Sequence of chain 1.D:
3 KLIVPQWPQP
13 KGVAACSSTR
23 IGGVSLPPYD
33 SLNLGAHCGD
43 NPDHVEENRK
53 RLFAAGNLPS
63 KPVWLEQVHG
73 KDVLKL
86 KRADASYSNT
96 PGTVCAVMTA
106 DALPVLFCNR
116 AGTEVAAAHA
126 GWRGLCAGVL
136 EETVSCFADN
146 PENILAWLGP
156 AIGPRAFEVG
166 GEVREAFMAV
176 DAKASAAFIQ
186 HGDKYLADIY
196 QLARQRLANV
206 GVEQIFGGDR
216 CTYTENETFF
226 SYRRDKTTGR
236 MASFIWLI

This small molecule binds to this protein.
Small molecule (SMILES): CC(=O)N[C@H]1[C@@H](O[P](=O)(O)O[P](=O)(O)OC[C@H]2O[C@@H](n3ccc(=O)[nH]c3=O)[C@H](O)[C@@H]2O)O[C@H](CO)[C@@H](O)[C@@H]1O[C@H](C)C(=O)O

Binding-site contacts:
Ligand atom C4U contacts residue ARG228 of chain 1.D at 3.7 Å.
Ligand atom O2E contacts residue ALA105 of chain 1.D at 2.8 Å (h-bond).
Ligand atom O1 contacts residue TYR227 of chain 1.D at 3.6 Å.
Ligand atom N3U contacts residue ARG228 of chain 1.D at 3.6 Å.
Ligand atom O2E contacts residue ASP106 of chain 1.D at 3.4 Å (salt-bridge).
Ligand atom O2E contacts residue ALA107 of chain 1.D at 2.8 Å (h-bond).
Ligand atom C5U contacts residue ARG228 of chain 1.D at 3.4 Å.
Ligand atom O4D contacts residue GLU163 of chain 1.D at 3.3 Å (salt-bridge).
Ligand atom C2U contacts residue GLU163 of chain 1.D at 3.6 Å.
Ligand atom O1B contacts residue ARG228 of chain 1.D at 3.1 Å (salt-bridge).
Ligand atom O2U contacts residue GLU163 of chain 1.D at 3.5 Å (salt-bridge).
Ligand atom O4U contacts residue ARG228 of chain 1.D at 3.7 Å.
Ligand atom C6U contacts residue ARG228 of chain 1.D at 3.4 Å.
Ligand atom C4 contacts residue TRS1 of chain 1.L at 3.5 Å.
Ligand atom O2E contacts residue THR104 of chain 1.D at 3.5 Å.
Ligand atom O7 contacts residue GLY126 of chain 1.D at 3.2 Å.
Ligand atom C3E contacts residue TRS1 of chain 1.L at 3.7 Å.
Ligand atom O7 contacts residue TRP127 of chain 1.D at 2.9 Å (h-bond).
Ligand atom O1B contacts residue TRP127 of chain 1.D at 3.6 Å (h-bond).
Ligand atom O1A contacts residue TRP127 of chain 1.D at 2.9 Å (h-bond).
Ligand atom O1E contacts residue HIS124 of chain 1.D at 2.7 Å (h-bond).
Ligand atom C3E contacts residue TYR227 of chain 1.D at 3.5 Å (hydrophobic).
Ligand atom O3D contacts residue GLY165 of chain 1.D at 2.9 Å (h-bond).
Ligand atom O4 contacts residue TRS1 of chain 1.L at 2.8 Å (h-bond).
Ligand atom O3 contacts residue HIS71 of chain 1.D at 3.1 Å.
Ligand atom O4D contacts residue VAL164 of chain 1.D at 3.5 Å.
Ligand atom O1E contacts residue HIS71 of chain 1.D at 3.2 Å.
Ligand atom C1E contacts residue ALA107 of chain 1.D at 3.4 Å (hydrophobic).
Ligand atom O2B contacts residue ARG228 of chain 1.D at 2.8 Å (salt-bridge).
Ligand atom O3 contacts residue TRS1 of chain 1.L at 3.5 Å (h-bond).
Ligand atom O2U contacts residue LYS189 of chain 1.D at 2.9 Å (salt-bridge).
Ligand atom O1E contacts residue TRS1 of chain 1.L at 3.7 Å.
Ligand atom O1E contacts residue ALA107 of chain 1.D at 3.4 Å.
Ligand atom PB contacts residue ARG228 of chain 1.D at 3.7 Å.
Ligand atom C5D contacts residue TRP127 of chain 1.D at 3.5 Å (hydrophobic).
Ligand atom O4D contacts residue ARG228 of chain 1.D at 3.2 Å (salt-bridge).
Ligand atom O6 contacts residue TYR227 of chain 1.D at 3.7 Å.
Ligand atom O2B contacts residue TYR227 of chain 1.D at 3.6 Å.
Ligand atom O3D contacts residue VAL168 of chain 1.D at 3.6 Å.
Ligand atom C2U contacts residue LYS189 of chain 1.D at 3.7 Å.